Sequence of chain 55.A:
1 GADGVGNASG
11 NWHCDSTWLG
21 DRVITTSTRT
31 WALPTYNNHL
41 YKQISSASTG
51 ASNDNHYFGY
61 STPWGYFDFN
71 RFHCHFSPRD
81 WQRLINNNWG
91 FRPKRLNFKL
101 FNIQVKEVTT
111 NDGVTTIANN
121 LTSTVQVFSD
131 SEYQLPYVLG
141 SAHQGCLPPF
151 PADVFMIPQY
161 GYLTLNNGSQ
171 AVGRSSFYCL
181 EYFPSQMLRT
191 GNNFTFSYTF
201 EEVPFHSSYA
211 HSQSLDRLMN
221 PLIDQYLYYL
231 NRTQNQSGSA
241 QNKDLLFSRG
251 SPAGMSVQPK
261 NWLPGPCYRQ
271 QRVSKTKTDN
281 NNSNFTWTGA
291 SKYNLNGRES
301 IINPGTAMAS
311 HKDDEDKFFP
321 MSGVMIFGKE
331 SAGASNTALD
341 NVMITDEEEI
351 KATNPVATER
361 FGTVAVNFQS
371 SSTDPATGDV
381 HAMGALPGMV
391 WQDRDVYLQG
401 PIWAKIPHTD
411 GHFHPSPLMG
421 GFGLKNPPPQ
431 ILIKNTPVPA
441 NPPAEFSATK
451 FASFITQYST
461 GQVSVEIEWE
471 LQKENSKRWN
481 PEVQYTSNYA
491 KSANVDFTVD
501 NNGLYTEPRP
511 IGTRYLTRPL

This protein binds this small molecule.
Small molecule (SMILES): CC(=O)N[C@H]1[C@H]([C@H](O)[C@H](O)CO)O[C@@](O)(C(=O)O)C[C@@H]1O

Binding-site contacts:
Ligand atom C1 contacts residue ARG232 of chain 56.A at 3.6 Å.
Ligand atom O1B contacts residue ARG232 of chain 56.A at 2.5 Å (salt-bridge).
Ligand atom C3 contacts residue TRP287 of chain 55.A at 4.1 Å (hydrophobic).
Ligand atom C1 contacts residue ASN231 of chain 56.A at 3.6 Å.
Ligand atom C1 contacts residue ASN284 of chain 55.A at 3.8 Å.
Ligand atom O4 contacts residue TRP287 of chain 55.A at 4.1 Å.
Ligand atom C4 contacts residue VAL257 of chain 56.A at 4.4 Å (hydrophobic).
Ligand atom C10 contacts residue SER256 of chain 56.A at 4.2 Å.
Ligand atom C3 contacts residue ASN231 of chain 56.A at 3.9 Å.
Ligand atom O1A contacts residue ASN231 of chain 56.A at 2.7 Å (h-bond).
Ligand atom O2 contacts residue ASN231 of chain 56.A at 4.2 Å.
Ligand atom C11 contacts residue ASN55 of chain 55.A at 3.2 Å.
Ligand atom O1B contacts residue ASN284 of chain 55.A at 3.7 Å.
Ligand atom O10 contacts residue ASN55 of chain 55.A at 3.4 Å (h-bond).
Ligand atom O2 contacts residue THR286 of chain 55.A at 4.0 Å.
Ligand atom C11 contacts residue ALA253 of chain 56.A at 3.6 Å (hydrophobic).
Ligand atom C2 contacts residue ASN284 of chain 55.A at 3.9 Å.
Ligand atom O2 contacts residue TRP287 of chain 55.A at 4.5 Å.
Ligand atom C3 contacts residue THR286 of chain 55.A at 3.5 Å.
Ligand atom O4 contacts residue ASN231 of chain 56.A at 4.2 Å.
Ligand atom C2 contacts residue THR286 of chain 55.A at 4.2 Å.
Ligand atom C11 contacts residue SER256 of chain 56.A at 4.3 Å.
Ligand atom C4 contacts residue ASN231 of chain 56.A at 3.5 Å.
Ligand atom C10 contacts residue ASN55 of chain 55.A at 3.8 Å.
Ligand atom O10 contacts residue SER52 of chain 55.A at 4.4 Å.
Ligand atom O2 contacts residue ARG232 of chain 56.A at 4.5 Å.
Ligand atom O4 contacts residue VAL257 of chain 56.A at 3.1 Å.
Ligand atom C11 contacts residue GLY254 of chain 56.A at 3.6 Å.
Ligand atom O10 contacts residue SER256 of chain 56.A at 3.5 Å (h-bond).
Ligand atom O1B contacts residue ASN231 of chain 56.A at 4.3 Å.
Ligand atom O1A contacts residue ARG232 of chain 56.A at 3.5 Å.
Ligand atom C5 contacts residue ASN231 of chain 56.A at 4.5 Å.
Ligand atom C2 contacts residue ASN231 of chain 56.A at 4.0 Å.
Ligand atom O2 contacts residue ASN284 of chain 55.A at 3.0 Å (h-bond).
Ligand atom O1A contacts residue THR286 of chain 55.A at 4.2 Å.
Ligand atom O1A contacts residue ASN284 of chain 55.A at 4.5 Å.

Sequence of chain 56.A:
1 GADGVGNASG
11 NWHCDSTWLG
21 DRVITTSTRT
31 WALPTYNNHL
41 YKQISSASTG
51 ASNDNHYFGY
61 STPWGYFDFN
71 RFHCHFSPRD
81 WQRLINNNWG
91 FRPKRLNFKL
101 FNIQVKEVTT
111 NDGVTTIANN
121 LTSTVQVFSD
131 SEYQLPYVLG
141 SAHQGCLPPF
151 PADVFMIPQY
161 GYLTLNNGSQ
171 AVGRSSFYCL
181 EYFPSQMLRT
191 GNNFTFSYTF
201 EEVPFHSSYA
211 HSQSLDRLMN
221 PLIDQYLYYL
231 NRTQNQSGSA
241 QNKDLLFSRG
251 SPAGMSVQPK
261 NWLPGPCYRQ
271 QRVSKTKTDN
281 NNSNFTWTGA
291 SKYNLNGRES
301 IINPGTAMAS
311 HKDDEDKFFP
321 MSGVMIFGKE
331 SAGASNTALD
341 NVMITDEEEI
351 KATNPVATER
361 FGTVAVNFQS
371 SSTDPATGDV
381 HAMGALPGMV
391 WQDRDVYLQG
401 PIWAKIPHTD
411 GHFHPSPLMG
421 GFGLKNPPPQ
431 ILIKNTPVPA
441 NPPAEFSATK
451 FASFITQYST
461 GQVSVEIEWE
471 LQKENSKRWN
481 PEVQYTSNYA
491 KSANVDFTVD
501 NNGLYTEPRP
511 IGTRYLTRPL